Sequence of chain 1.A:
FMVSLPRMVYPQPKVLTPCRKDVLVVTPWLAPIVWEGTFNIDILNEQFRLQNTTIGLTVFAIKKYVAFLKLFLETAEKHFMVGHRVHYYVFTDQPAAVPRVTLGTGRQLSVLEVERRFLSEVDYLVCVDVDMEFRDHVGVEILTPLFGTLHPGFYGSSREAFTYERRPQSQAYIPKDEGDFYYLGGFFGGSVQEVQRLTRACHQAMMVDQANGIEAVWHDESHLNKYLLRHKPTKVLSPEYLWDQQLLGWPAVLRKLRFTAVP

Binding-site contacts:
Ligand atom O5 contacts residue HIS172 of chain 1.A at 3.2 Å (h-bond).
Ligand atom C6 contacts residue TRP239 of chain 1.A at 3.4 Å (hydrophobic).
Ligand atom O6 contacts residue TRP239 of chain 1.A at 3.5 Å (h-bond).
Ligand atom O1 contacts residue GLY174 of chain 1.A at 4.1 Å.
Ligand atom C6 contacts residue PHE175 of chain 1.A at 4.1 Å (hydrophobic).
Ligand atom C1 contacts residue HIS172 of chain 1.A at 3.9 Å.
Ligand atom C2 contacts residue HIS172 of chain 1.A at 4.0 Å.
Ligand atom C4 contacts residue TRP239 of chain 1.A at 3.5 Å (hydrophobic).
Ligand atom O6 contacts residue LEU268 of chain 1.A at 4.3 Å.
Ligand atom O6 contacts residue THR184 of chain 1.A at 2.8 Å (h-bond).
Ligand atom O5 contacts residue PHE175 of chain 1.A at 4.3 Å.
Ligand atom C6 contacts residue THR184 of chain 1.A at 3.3 Å.
Ligand atom C5 contacts residue GLU242 of chain 1.A at 4.2 Å.
Ligand atom C5 contacts residue HIS172 of chain 1.A at 4.0 Å.
Ligand atom C7 contacts residue PHE175 of chain 1.A at 3.8 Å (hydrophobic).
Ligand atom C6 contacts residue LEU268 of chain 1.A at 3.5 Å (hydrophobic).
Ligand atom O3 contacts residue PHE175 of chain 1.A at 3.2 Å.
Ligand atom O4 contacts residue HIS172 of chain 1.A at 3.2 Å (h-bond).
Ligand atom N2 contacts residue GLY174 of chain 1.A at 3.9 Å.
Ligand atom O7 contacts residue PHE175 of chain 1.A at 4.2 Å.
Ligand atom C7 contacts residue GLY174 of chain 1.A at 4.1 Å.
Ligand atom C5 contacts residue LEU268 of chain 1.A at 4.3 Å (hydrophobic).
Ligand atom C8 contacts residue PHE175 of chain 1.A at 3.6 Å (hydrophobic).
Ligand atom C3 contacts residue HIS172 of chain 1.A at 3.8 Å.
Ligand atom O3 contacts residue TRP239 of chain 1.A at 4.2 Å.
Ligand atom C3 contacts residue TRP239 of chain 1.A at 3.6 Å (hydrophobic).
Ligand atom C4 contacts residue HIS172 of chain 1.A at 4.2 Å.
Ligand atom C6 contacts residue HIS172 of chain 1.A at 4.2 Å.
Ligand atom N2 contacts residue PHE175 of chain 1.A at 4.0 Å.
Ligand atom C8 contacts residue GLY174 of chain 1.A at 3.2 Å.
Ligand atom C6 contacts residue GLU242 of chain 1.A at 3.7 Å.
Ligand atom O3 contacts residue HIS172 of chain 1.A at 3.8 Å.
Ligand atom O6 contacts residue PHE175 of chain 1.A at 3.3 Å.
Ligand atom O4 contacts residue GLU242 of chain 1.A at 2.6 Å (salt-bridge).
Ligand atom C6 contacts residue TYR203 of chain 1.A at 3.8 Å (hydrophobic).
Ligand atom O4 contacts residue HIS172 of chain 1.A at 3.8 Å.
Ligand atom O1 contacts residue LEU269 of chain 1.A at 4.4 Å.
Ligand atom C3 contacts residue PHE175 of chain 1.A at 4.1 Å (hydrophobic).
Ligand atom C5 contacts residue TRP239 of chain 1.A at 3.6 Å (hydrophobic).
Ligand atom C4 contacts residue GLU242 of chain 1.A at 3.5 Å.

A small-molecule ligand and the protein it binds are described below.
Small molecule (SMILES): CC(=O)N[C@@H]1[C@@H](O)[C@H](O[C@@H]2O[C@H](CO)[C@H](O)[C@H](O)[C@H]2O)[C@@H](CO)O[C@@H]1O